Binding-site contacts:
Ligand atom C4 contacts residue ASN93 of chain 1.A at 4.3 Å.
Ligand atom C2 contacts residue ASN93 of chain 1.A at 2.5 Å.
Ligand atom C1 contacts residue HIS55 of chain 1.A at 3.8 Å.
Ligand atom O5 contacts residue HIS55 of chain 1.A at 3.2 Å (h-bond).
Ligand atom C7 contacts residue ASN93 of chain 1.A at 3.7 Å.
Ligand atom O6 contacts residue HIS55 of chain 1.A at 4.3 Å.
Ligand atom N2 contacts residue ASN93 of chain 1.A at 2.9 Å (h-bond).
Ligand atom C1 contacts residue ASN93 of chain 1.A at 1.4 Å.
Ligand atom O7 contacts residue ASN93 of chain 1.A at 4.1 Å.
Ligand atom O6 contacts residue THR95 of chain 1.A at 3.8 Å.
Ligand atom O5 contacts residue ASN93 of chain 1.A at 2.4 Å (h-bond).
Ligand atom C5 contacts residue ASN93 of chain 1.A at 3.5 Å.
Ligand atom C3 contacts residue ASN93 of chain 1.A at 3.9 Å.
Ligand atom C6 contacts residue HIS55 of chain 1.A at 4.5 Å.

This small molecule binds to this protein.
Small molecule (SMILES): CC(=O)N[C@@H]1[C@@H](O)[C@H](O)[C@@H](CO)O[C@H]1O

Sequence of chain 1.A:
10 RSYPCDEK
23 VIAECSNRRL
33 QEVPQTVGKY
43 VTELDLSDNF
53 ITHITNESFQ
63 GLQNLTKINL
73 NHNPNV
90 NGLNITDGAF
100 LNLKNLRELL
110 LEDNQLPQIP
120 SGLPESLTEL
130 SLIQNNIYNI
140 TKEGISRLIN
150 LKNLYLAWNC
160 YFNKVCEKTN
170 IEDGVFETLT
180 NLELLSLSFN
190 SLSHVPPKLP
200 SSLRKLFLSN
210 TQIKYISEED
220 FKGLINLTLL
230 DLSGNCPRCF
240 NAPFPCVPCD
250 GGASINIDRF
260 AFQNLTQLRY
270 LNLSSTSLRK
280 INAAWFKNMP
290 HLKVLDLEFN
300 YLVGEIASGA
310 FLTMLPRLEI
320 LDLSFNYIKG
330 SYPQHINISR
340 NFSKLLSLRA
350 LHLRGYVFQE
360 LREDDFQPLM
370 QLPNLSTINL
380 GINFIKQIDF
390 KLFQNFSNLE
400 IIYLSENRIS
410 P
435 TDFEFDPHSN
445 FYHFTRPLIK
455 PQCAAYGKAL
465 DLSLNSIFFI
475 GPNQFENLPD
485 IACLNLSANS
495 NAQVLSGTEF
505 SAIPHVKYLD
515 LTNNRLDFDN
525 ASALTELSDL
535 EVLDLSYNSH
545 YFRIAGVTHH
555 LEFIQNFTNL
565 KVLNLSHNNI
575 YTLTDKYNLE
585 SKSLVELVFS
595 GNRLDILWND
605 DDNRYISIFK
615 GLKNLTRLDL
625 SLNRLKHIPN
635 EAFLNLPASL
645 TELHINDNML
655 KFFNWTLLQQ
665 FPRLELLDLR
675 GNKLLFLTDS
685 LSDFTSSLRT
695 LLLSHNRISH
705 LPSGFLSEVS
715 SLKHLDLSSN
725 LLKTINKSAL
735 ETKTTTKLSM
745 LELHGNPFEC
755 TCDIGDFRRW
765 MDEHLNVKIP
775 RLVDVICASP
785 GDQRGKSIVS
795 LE